Sequence of chain 1.A:
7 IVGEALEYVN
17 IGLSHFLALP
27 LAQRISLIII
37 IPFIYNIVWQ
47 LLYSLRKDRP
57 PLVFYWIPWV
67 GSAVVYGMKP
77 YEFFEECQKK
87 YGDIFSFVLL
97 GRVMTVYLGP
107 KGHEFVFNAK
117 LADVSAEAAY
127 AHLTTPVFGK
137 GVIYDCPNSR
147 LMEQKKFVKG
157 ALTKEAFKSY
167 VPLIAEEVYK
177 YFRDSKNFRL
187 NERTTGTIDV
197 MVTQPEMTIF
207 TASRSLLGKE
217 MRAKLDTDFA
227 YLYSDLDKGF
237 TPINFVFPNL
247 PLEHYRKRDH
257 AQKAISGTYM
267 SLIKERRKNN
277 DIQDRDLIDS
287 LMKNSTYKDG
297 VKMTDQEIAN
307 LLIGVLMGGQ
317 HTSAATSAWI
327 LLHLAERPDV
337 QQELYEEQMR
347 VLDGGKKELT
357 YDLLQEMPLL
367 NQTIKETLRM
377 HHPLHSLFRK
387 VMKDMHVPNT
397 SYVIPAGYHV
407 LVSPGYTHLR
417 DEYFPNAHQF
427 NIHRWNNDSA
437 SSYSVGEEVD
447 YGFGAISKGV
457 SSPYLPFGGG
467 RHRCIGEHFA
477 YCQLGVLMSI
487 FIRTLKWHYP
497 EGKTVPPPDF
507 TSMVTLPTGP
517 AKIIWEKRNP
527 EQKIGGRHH

The protein below binds the small molecule below.
Small molecule (SMILES): O[C@](Cc1ccccc1Cl)(Cn1cncn1)C1(Cl)CC1

Binding-site contacts:
Ligand atom N29 contacts residue HEM1 of chain 1.C at 4.4 Å.
Ligand atom C1 contacts residue GLY314 of chain 1.A at 3.6 Å.
Ligand atom C2 contacts residue GLY314 of chain 1.A at 4.0 Å.
Ligand atom C5 contacts residue HEM1 of chain 1.C at 3.5 Å.
Ligand atom CL2 contacts residue LEU129 of chain 1.A at 4.3 Å.
Ligand atom CL1 contacts residue GLY314 of chain 1.A at 3.9 Å.
Ligand atom C18 contacts residue TYR126 of chain 1.A at 4.2 Å (hydrophobic).
Ligand atom C25 contacts residue LEU380 of chain 1.A at 3.9 Å (hydrophobic).
Ligand atom C2 contacts residue GLY310 of chain 1.A at 4.4 Å.
Ligand atom N31 contacts residue THR318 of chain 1.A at 4.2 Å.
Ligand atom N28 contacts residue THR318 of chain 1.A at 4.4 Å.
Ligand atom C6 contacts residue GLY310 of chain 1.A at 3.6 Å.
Ligand atom C19 contacts residue TYR126 of chain 1.A at 3.5 Å (hydrophobic).
Ligand atom C30 contacts residue THR318 of chain 1.A at 3.8 Å.
Ligand atom N31 contacts residue HEM1 of chain 1.C at 2.3 Å.
Ligand atom O16 contacts residue HEM1 of chain 1.C at 3.8 Å.
Ligand atom N29 contacts residue GLY314 of chain 1.A at 3.2 Å.
Ligand atom C1 contacts residue GLY310 of chain 1.A at 3.2 Å.
Ligand atom C15 contacts residue LEU380 of chain 1.A at 4.4 Å (hydrophobic).
Ligand atom C30 contacts residue HEM1 of chain 1.C at 3.2 Å.
Ligand atom N28 contacts residue LEU380 of chain 1.A at 4.0 Å.
Ligand atom C17 contacts residue LEU380 of chain 1.A at 4.4 Å (hydrophobic).
Ligand atom C4 contacts residue HEM1 of chain 1.C at 4.1 Å.
Ligand atom C32 contacts residue HEM1 of chain 1.C at 3.2 Å.
Ligand atom C32 contacts residue LEU380 of chain 1.A at 3.7 Å (hydrophobic).
Ligand atom CL2 contacts residue LEU380 of chain 1.A at 4.2 Å.
Ligand atom O16 contacts residue LEU380 of chain 1.A at 4.1 Å.
Ligand atom CL1 contacts residue PHE134 of chain 1.A at 3.6 Å.
Ligand atom N28 contacts residue HEM1 of chain 1.C at 4.4 Å.
Ligand atom C18 contacts residue LEU383 of chain 1.A at 3.7 Å (hydrophobic).
Ligand atom C18 contacts residue LEU380 of chain 1.A at 3.9 Å (hydrophobic).
Ligand atom CL1 contacts residue PHE236 of chain 1.A at 3.4 Å.
Ligand atom C1 contacts residue PHE134 of chain 1.A at 3.9 Å (hydrophobic).
Ligand atom C30 contacts residue GLY315 of chain 1.A at 4.4 Å.
Ligand atom C4 contacts residue TYR140 of chain 1.A at 4.0 Å (hydrophobic).
Ligand atom N29 contacts residue THR318 of chain 1.A at 4.0 Å.
Ligand atom C2 contacts residue PHE134 of chain 1.A at 3.9 Å (hydrophobic).
Ligand atom C6 contacts residue HEM1 of chain 1.C at 4.0 Å.
Ligand atom CL2 contacts residue PHE236 of chain 1.A at 3.6 Å.
Ligand atom C30 contacts residue GLY314 of chain 1.A at 3.4 Å.